Sequence of chain 1.D:
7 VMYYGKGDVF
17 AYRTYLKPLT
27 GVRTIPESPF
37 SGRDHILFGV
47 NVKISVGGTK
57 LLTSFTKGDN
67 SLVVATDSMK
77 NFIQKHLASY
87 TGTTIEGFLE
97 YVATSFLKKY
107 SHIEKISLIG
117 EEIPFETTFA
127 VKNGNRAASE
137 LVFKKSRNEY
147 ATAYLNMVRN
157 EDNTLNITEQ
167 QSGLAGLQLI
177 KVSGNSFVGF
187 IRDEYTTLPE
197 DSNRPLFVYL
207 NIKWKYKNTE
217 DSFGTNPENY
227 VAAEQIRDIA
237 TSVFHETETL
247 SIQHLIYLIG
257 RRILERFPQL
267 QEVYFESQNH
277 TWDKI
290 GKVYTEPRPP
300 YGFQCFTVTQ

This protein binds this small molecule.
Small molecule (SMILES): O=c1[nH]c(=O)c2nn[nH]c2[nH]1

Sequence of chain 1.C:
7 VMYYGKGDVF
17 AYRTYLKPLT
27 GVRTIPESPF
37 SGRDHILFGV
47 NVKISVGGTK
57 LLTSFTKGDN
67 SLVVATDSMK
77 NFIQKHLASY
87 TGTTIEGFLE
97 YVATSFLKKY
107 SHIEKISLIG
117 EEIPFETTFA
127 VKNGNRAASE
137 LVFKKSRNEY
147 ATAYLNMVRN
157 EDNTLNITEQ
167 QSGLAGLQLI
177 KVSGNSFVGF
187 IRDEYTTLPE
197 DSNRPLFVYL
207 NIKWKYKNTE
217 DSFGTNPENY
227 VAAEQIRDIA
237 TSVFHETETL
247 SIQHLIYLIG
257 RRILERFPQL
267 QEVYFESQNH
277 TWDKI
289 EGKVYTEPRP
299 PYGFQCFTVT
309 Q

Binding-site contacts:
Ligand atom N7 contacts residue PHE183 of chain 1.C at 3.6 Å.
Ligand atom O6 contacts residue GLN249 of chain 1.C at 3.0 Å (h-bond).
Ligand atom N3 contacts residue OXY1 of chain 1.P at 3.6 Å.
Ligand atom N1 contacts residue PHE183 of chain 1.C at 3.6 Å.
Ligand atom C4 contacts residue OXY1 of chain 1.P at 3.3 Å.
Ligand atom O2 contacts residue ARG200 of chain 1.C at 2.7 Å (salt-bridge).
Ligand atom C4 contacts residue ASN275 of chain 1.C at 3.8 Å.
Ligand atom N8 contacts residue LEU194 of chain 1.C at 3.7 Å.
Ligand atom C4 contacts residue PHE183 of chain 1.C at 3.3 Å (hydrophobic).
Ligand atom C5 contacts residue PHE183 of chain 1.C at 3.3 Å (hydrophobic).
Ligand atom O2 contacts residue GLN249 of chain 1.C at 3.6 Å.
Ligand atom N8 contacts residue PHE183 of chain 1.C at 3.6 Å.
Ligand atom N7 contacts residue THR72 of chain 1.D at 2.8 Å (h-bond).
Ligand atom O6 contacts residue THR72 of chain 1.D at 3.7 Å.
Ligand atom N8 contacts residue THR72 of chain 1.D at 3.5 Å (h-bond).
Ligand atom C6 contacts residue GLN249 of chain 1.C at 3.7 Å.
Ligand atom O2 contacts residue ILE248 of chain 1.C at 2.8 Å (h-bond).
Ligand atom O6 contacts residue TYR10 of chain 1.D at 3.8 Å.
Ligand atom N7 contacts residue ALA71 of chain 1.D at 3.5 Å.
Ligand atom N3 contacts residue ARG200 of chain 1.C at 3.1 Å (salt-bridge).
Ligand atom N3 contacts residue ASN275 of chain 1.C at 3.5 Å (h-bond).
Ligand atom C2 contacts residue OXY1 of chain 1.P at 3.7 Å.
Ligand atom O6 contacts residue OXY1 of chain 1.P at 3.8 Å.
Ligand atom C6 contacts residue PHE183 of chain 1.C at 3.4 Å (hydrophobic).
Ligand atom N9 contacts residue LEU194 of chain 1.C at 3.8 Å.
Ligand atom C5 contacts residue OXY1 of chain 1.P at 3.3 Å.
Ligand atom N9 contacts residue PHE183 of chain 1.C at 3.4 Å.
Ligand atom N3 contacts residue PHE183 of chain 1.C at 3.8 Å.
Ligand atom N7 contacts residue OXY1 of chain 1.P at 3.8 Å.
Ligand atom N8 contacts residue ALA71 of chain 1.D at 3.7 Å.
Ligand atom N1 contacts residue GLN249 of chain 1.C at 2.9 Å (h-bond).
Ligand atom C2 contacts residue GLN249 of chain 1.C at 3.7 Å.
Ligand atom N9 contacts residue OXY1 of chain 1.P at 3.6 Å.
Ligand atom N8 contacts residue ASP73 of chain 1.D at 3.8 Å.
Ligand atom C6 contacts residue OXY1 of chain 1.P at 3.3 Å.
Ligand atom O2 contacts residue SER247 of chain 1.C at 3.4 Å.
Ligand atom O6 contacts residue VAL69 of chain 1.D at 3.7 Å.
Ligand atom C2 contacts residue ARG200 of chain 1.C at 3.5 Å.
Ligand atom N1 contacts residue OXY1 of chain 1.P at 3.5 Å (h-bond).
Ligand atom C2 contacts residue PHE183 of chain 1.C at 3.7 Å (hydrophobic).